Sequence of chain 1.A:
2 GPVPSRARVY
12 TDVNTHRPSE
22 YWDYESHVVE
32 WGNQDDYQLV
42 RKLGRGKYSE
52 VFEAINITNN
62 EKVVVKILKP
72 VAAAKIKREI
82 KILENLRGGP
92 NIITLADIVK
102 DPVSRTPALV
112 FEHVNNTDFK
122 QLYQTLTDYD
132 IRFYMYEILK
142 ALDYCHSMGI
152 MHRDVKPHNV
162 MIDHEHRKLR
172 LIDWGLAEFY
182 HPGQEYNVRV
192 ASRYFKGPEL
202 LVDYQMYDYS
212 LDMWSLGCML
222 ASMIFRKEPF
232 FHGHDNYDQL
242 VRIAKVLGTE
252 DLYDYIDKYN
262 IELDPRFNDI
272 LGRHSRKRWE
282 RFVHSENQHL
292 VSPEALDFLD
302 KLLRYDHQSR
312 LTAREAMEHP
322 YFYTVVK

The small molecule below binds the protein below.
Small molecule (SMILES): CCc1ccccc1-c1c(Cl)cc(CN)cc1Cl

Binding-site contacts:
Ligand atom C12 contacts residue PRO158 of chain 1.A at 3.9 Å (hydrophobic).
Ligand atom CL1 contacts residue MET224 of chain 1.A at 3.8 Å.
Ligand atom C13 contacts residue PHE120 of chain 1.A at 3.5 Å (hydrophobic).
Ligand atom C3 contacts residue MET224 of chain 1.A at 3.6 Å (hydrophobic).
Ligand atom CL contacts residue VAL161 of chain 1.A at 3.5 Å.
Ligand atom C5 contacts residue ILE132 of chain 1.A at 4.1 Å (hydrophobic).
Ligand atom C10 contacts residue ILE163 of chain 1.A at 3.8 Å (hydrophobic).
Ligand atom C8 contacts residue ILE163 of chain 1.A at 4.0 Å (hydrophobic).
Ligand atom C contacts residue MET224 of chain 1.A at 4.0 Å (hydrophobic).
Ligand atom CL contacts residue ILE139 of chain 1.A at 3.7 Å.
Ligand atom N contacts residue VAL161 of chain 1.A at 2.9 Å (h-bond).
Ligand atom N contacts residue PHE120 of chain 1.A at 4.1 Å.
Ligand atom CL1 contacts residue LEU127 of chain 1.A at 4.1 Å.
Ligand atom C12 contacts residue VAL161 of chain 1.A at 3.4 Å (hydrophobic).
Ligand atom C10 contacts residue VAL161 of chain 1.A at 3.3 Å (hydrophobic).
Ligand atom C10 contacts residue PRO158 of chain 1.A at 3.5 Å (hydrophobic).
Ligand atom CL contacts residue MET220 of chain 1.A at 2.9 Å.
Ligand atom C1 contacts residue PRO158 of chain 1.A at 3.7 Å (hydrophobic).
Ligand atom C2 contacts residue MET220 of chain 1.A at 4.1 Å (hydrophobic).
Ligand atom C13 contacts residue LEU123 of chain 1.A at 3.7 Å (hydrophobic).
Ligand atom C11 contacts residue LEU123 of chain 1.A at 4.0 Å (hydrophobic).
Ligand atom C9 contacts residue ILE163 of chain 1.A at 3.7 Å (hydrophobic).
Ligand atom C12 contacts residue LEU123 of chain 1.A at 3.8 Å (hydrophobic).
Ligand atom C contacts residue TYR124 of chain 1.A at 3.9 Å (hydrophobic).
Ligand atom C11 contacts residue PRO158 of chain 1.A at 4.0 Å (hydrophobic).
Ligand atom C4 contacts residue MET224 of chain 1.A at 3.7 Å (hydrophobic).
Ligand atom C1 contacts residue MET220 of chain 1.A at 3.6 Å (hydrophobic).
Ligand atom C contacts residue MET220 of chain 1.A at 4.1 Å (hydrophobic).
Ligand atom C4 contacts residue MET136 of chain 1.A at 4.0 Å (hydrophobic).
Ligand atom C9 contacts residue MET220 of chain 1.A at 4.1 Å (hydrophobic).
Ligand atom CL1 contacts residue TYR124 of chain 1.A at 3.6 Å.
Ligand atom C11 contacts residue PHE120 of chain 1.A at 3.9 Å (hydrophobic).
Ligand atom C4 contacts residue ILE132 of chain 1.A at 3.9 Å (hydrophobic).
Ligand atom C3 contacts residue MET220 of chain 1.A at 3.7 Å (hydrophobic).
Ligand atom N contacts residue PRO158 of chain 1.A at 2.8 Å (h-bond).
Ligand atom C contacts residue PRO158 of chain 1.A at 4.0 Å (hydrophobic).
Ligand atom C11 contacts residue VAL161 of chain 1.A at 3.8 Å (hydrophobic).
Ligand atom C12 contacts residue PHE120 of chain 1.A at 3.9 Å (hydrophobic).
Ligand atom C11 contacts residue ILE163 of chain 1.A at 4.0 Å (hydrophobic).
Ligand atom CL1 contacts residue LEU123 of chain 1.A at 3.8 Å.